Sequence of chain 1.D:
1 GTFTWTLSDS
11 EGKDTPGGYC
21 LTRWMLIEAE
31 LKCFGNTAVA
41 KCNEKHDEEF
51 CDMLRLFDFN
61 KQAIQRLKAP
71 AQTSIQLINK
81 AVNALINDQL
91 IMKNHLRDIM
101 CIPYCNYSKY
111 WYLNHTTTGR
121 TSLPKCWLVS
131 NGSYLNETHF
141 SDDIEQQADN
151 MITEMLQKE

Binding-site contacts:
Ligand atom N2 contacts residue GLU76 of chain 1.C at 4.4 Å.
Ligand atom O5 contacts residue ASN79 of chain 1.C at 2.3 Å (h-bond).
Ligand atom C5 contacts residue TRP24 of chain 1.D at 4.3 Å (hydrophobic).
Ligand atom C7 contacts residue GLU76 of chain 1.C at 4.0 Å.
Ligand atom O6 contacts residue TRP24 of chain 1.D at 4.4 Å.
Ligand atom C1 contacts residue MET80 of chain 1.C at 4.2 Å (hydrophobic).
Ligand atom C1 contacts residue ASN79 of chain 1.C at 1.4 Å.
Ligand atom C5 contacts residue MET80 of chain 1.C at 4.3 Å (hydrophobic).
Ligand atom O7 contacts residue ASN79 of chain 1.C at 3.2 Å (h-bond).
Ligand atom C1 contacts residue GLU76 of chain 1.C at 3.8 Å.
Ligand atom C2 contacts residue ASN79 of chain 1.C at 2.4 Å.
Ligand atom C4 contacts residue ASN79 of chain 1.C at 4.2 Å.
Ligand atom C8 contacts residue ILE64 of chain 1.D at 3.9 Å (hydrophobic).
Ligand atom C5 contacts residue THR77 of chain 1.C at 4.2 Å.
Ligand atom O4 contacts residue TRP24 of chain 1.D at 3.9 Å.
Ligand atom C8 contacts residue TRP227 of chain 1.C at 3.6 Å (hydrophobic).
Ligand atom O5 contacts residue GLU76 of chain 1.C at 4.1 Å.
Ligand atom O5 contacts residue THR77 of chain 1.C at 3.3 Å (h-bond).
Ligand atom C2 contacts residue GLU76 of chain 1.C at 3.9 Å.
Ligand atom C8 contacts residue ASN79 of chain 1.C at 4.5 Å.
Ligand atom C6 contacts residue MET80 of chain 1.C at 4.4 Å (hydrophobic).
Ligand atom C7 contacts residue ASN79 of chain 1.C at 3.3 Å.
Ligand atom O6 contacts residue ILE64 of chain 1.D at 4.2 Å.
Ligand atom C1 contacts residue THR77 of chain 1.C at 4.3 Å.
Ligand atom C6 contacts residue TRP24 of chain 1.D at 3.6 Å (hydrophobic).
Ligand atom C8 contacts residue ASN99 of chain 1.C at 3.9 Å.
Ligand atom O5 contacts residue MET80 of chain 1.C at 4.2 Å.
Ligand atom C6 contacts residue THR77 of chain 1.C at 3.8 Å.
Ligand atom C6 contacts residue ILE64 of chain 1.D at 4.2 Å (hydrophobic).
Ligand atom O6 contacts residue THR77 of chain 1.C at 2.5 Å (h-bond).
Ligand atom O6 contacts residue ASN60 of chain 1.D at 4.2 Å.
Ligand atom N2 contacts residue ASN79 of chain 1.C at 2.9 Å (h-bond).
Ligand atom C3 contacts residue ASN79 of chain 1.C at 3.8 Å.
Ligand atom C5 contacts residue ASN79 of chain 1.C at 3.6 Å.
Ligand atom O7 contacts residue GLU76 of chain 1.C at 3.1 Å (salt-bridge).

Sequence of chain 1.C:
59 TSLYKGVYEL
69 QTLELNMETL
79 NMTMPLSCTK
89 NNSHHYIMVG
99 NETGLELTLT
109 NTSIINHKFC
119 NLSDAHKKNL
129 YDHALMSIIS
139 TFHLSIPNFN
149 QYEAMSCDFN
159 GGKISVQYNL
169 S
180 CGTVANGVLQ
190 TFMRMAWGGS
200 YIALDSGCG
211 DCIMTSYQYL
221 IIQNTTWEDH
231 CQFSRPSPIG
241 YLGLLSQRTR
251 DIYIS

The protein below binds the small molecule below.
Small molecule (SMILES): CC(=O)N[C@H]1[C@H](O[C@H]2[C@H](O)[C@@H](NC(C)=O)CO[C@@H]2CO)O[C@H](CO)[C@@H](O)[C@@H]1O